Binding-site contacts:
Ligand atom O3 contacts residue ALA144 of chain 1.CA at 3.8 Å.
Ligand atom C16 contacts residue LEU23 of chain 1.CA at 3.9 Å (hydrophobic).
Ligand atom C13 contacts residue GLU14 of chain 1.CA at 2.8 Å.
Ligand atom C14 contacts residue GLU14 of chain 1.CA at 3.5 Å.
Ligand atom C8 contacts residue ILE120 of chain 1.CA at 3.8 Å (hydrophobic).
Ligand atom C8 contacts residue ALA144 of chain 1.CA at 3.9 Å (hydrophobic).
Ligand atom C12 contacts residue GLU14 of chain 1.CA at 3.3 Å.
Ligand atom O1 contacts residue TYR148 of chain 1.CA at 2.8 Å.
Ligand atom C4 contacts residue VAL28 of chain 1.CA at 3.9 Å (hydrophobic).
Ligand atom C6 contacts residue TYR88 of chain 1.CA at 3.2 Å (hydrophobic).
Ligand atom C12 contacts residue TYR148 of chain 1.CA at 3.0 Å (hydrophobic).
Ligand atom C3 contacts residue LEU27 of chain 1.CA at 3.3 Å (hydrophobic).
Ligand atom C16 contacts residue ILE120 of chain 1.CA at 3.5 Å (hydrophobic).
Ligand atom C15 contacts residue LEU23 of chain 1.CA at 3.6 Å (hydrophobic).
Ligand atom C15 contacts residue LEU109 of chain 1.CA at 3.6 Å (hydrophobic).
Ligand atom C6 contacts residue ARG31 of chain 1.CA at 3.4 Å.
Ligand atom C13 contacts residue GLU15 of chain 1.CA at 3.9 Å.
Ligand atom C2 contacts residue LEU27 of chain 1.CA at 3.0 Å (hydrophobic).
Ligand atom C7 contacts residue TYR88 of chain 1.CA at 3.7 Å (hydrophobic).
Ligand atom N contacts residue ILE120 of chain 1.CA at 3.7 Å.
Ligand atom C4 contacts residue ARG31 of chain 1.CA at 3.8 Å.
Ligand atom C5 contacts residue ARG31 of chain 1.CA at 3.5 Å.
Ligand atom C4 contacts residue VAL107 of chain 1.CA at 3.5 Å (hydrophobic).
Ligand atom C11 contacts residue ILE120 of chain 1.CA at 3.6 Å (hydrophobic).
Ligand atom S contacts residue LYS12 of chain 1.CA at 3.7 Å.
Ligand atom C4 contacts residue LEU27 of chain 1.CA at 3.7 Å (hydrophobic).
Ligand atom O2 contacts residue LYS12 of chain 1.CA at 2.9 Å (salt-bridge).
Ligand atom O2 contacts residue ILE120 of chain 1.CA at 3.0 Å.
Ligand atom C13 contacts residue TYR148 of chain 1.CA at 3.2 Å (hydrophobic).
Ligand atom C6 contacts residue VAL107 of chain 1.CA at 3.7 Å (hydrophobic).
Ligand atom C1 contacts residue LEU27 of chain 1.CA at 3.6 Å (hydrophobic).
Ligand atom C1 contacts residue ILE120 of chain 1.CA at 3.9 Å (hydrophobic).
Ligand atom C7 contacts residue ARG31 of chain 1.CA at 3.9 Å.
Ligand atom C16 contacts residue LEU109 of chain 1.CA at 3.8 Å (hydrophobic).
Ligand atom N contacts residue TYR148 of chain 1.CA at 3.8 Å.
Ligand atom C14 contacts residue GLU15 of chain 1.CA at 3.9 Å.
Ligand atom C10 contacts residue ILE120 of chain 1.CA at 3.8 Å (hydrophobic).
Ligand atom O3 contacts residue LYS12 of chain 1.CA at 3.4 Å (salt-bridge).
Ligand atom O3 contacts residue TYR145 of chain 1.CA at 3.8 Å.
Ligand atom C5 contacts residue VAL107 of chain 1.CA at 3.7 Å (hydrophobic).

A protein and the small-molecule ligand that binds it are described below.
Small molecule (SMILES): O=S(=O)(O)c1cccc2cccc(Nc3ccccc3)c12

Sequence of chain 1.CA:
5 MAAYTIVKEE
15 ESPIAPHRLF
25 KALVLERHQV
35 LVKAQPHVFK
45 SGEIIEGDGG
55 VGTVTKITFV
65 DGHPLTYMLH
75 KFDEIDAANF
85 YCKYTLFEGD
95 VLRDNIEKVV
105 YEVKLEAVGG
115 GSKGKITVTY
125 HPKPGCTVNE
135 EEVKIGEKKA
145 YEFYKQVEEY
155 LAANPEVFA